This protein binds this small molecule.
Small molecule (SMILES): CC(=O)N[C@@H]1[C@@H](O)[C@H](O)[C@@H](CO)O[C@H]1O

Binding-site contacts:
Ligand atom O5 contacts residue ALA147 of chain 1.J at 4.3 Å.
Ligand atom C5 contacts residue SER151 of chain 1.J at 4.3 Å.
Ligand atom C6 contacts residue GLU150 of chain 1.J at 4.5 Å.
Ligand atom O6 contacts residue SER151 of chain 1.J at 4.5 Å.
Ligand atom O6 contacts residue ALA147 of chain 1.J at 3.2 Å (h-bond).
Ligand atom C1 contacts residue ASN154 of chain 1.J at 1.4 Å.
Ligand atom O6 contacts residue GLU150 of chain 1.J at 3.8 Å.
Ligand atom O3 contacts residue ASN154 of chain 1.J at 4.3 Å.
Ligand atom C2 contacts residue ASN154 of chain 1.J at 2.0 Å.
Ligand atom C6 contacts residue ALA147 of chain 1.J at 3.2 Å (hydrophobic).
Ligand atom O5 contacts residue ASN154 of chain 1.J at 2.4 Å (h-bond).
Ligand atom O5 contacts residue GLU150 of chain 1.J at 3.5 Å.
Ligand atom C1 contacts residue THR156 of chain 1.J at 3.3 Å.
Ligand atom C5 contacts residue ASN154 of chain 1.J at 3.6 Å.
Ligand atom C4 contacts residue ASN154 of chain 1.J at 3.9 Å.
Ligand atom N2 contacts residue ASN154 of chain 1.J at 2.5 Å (h-bond).
Ligand atom C3 contacts residue ASN154 of chain 1.J at 3.4 Å.
Ligand atom C8 contacts residue ASN154 of chain 1.J at 4.0 Å.
Ligand atom C5 contacts residue ALA147 of chain 1.J at 4.3 Å (hydrophobic).
Ligand atom C6 contacts residue SER151 of chain 1.J at 4.2 Å.
Ligand atom C5 contacts residue GLU150 of chain 1.J at 4.5 Å.
Ligand atom O5 contacts residue THR156 of chain 1.J at 3.9 Å.
Ligand atom C1 contacts residue SER151 of chain 1.J at 3.8 Å.
Ligand atom O5 contacts residue SER151 of chain 1.J at 3.3 Å.
Ligand atom C7 contacts residue ASN154 of chain 1.J at 3.0 Å.
Ligand atom O7 contacts residue ASN154 of chain 1.J at 3.0 Å (h-bond).
Ligand atom O7 contacts residue GLU150 of chain 1.J at 4.2 Å.
Ligand atom C1 contacts residue GLU150 of chain 1.J at 3.8 Å.

Sequence of chain 1.J:
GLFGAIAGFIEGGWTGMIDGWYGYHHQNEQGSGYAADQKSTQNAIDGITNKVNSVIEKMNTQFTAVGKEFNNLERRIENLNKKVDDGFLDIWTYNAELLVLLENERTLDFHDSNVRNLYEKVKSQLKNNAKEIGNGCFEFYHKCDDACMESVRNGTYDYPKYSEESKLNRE